Sequence of chain 1.C:
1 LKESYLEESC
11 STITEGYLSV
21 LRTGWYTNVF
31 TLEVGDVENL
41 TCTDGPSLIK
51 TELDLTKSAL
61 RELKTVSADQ

Binding-site contacts:
Ligand atom C7 contacts residue ASN39 of chain 1.C at 3.1 Å.
Ligand atom C3 contacts residue ASN39 of chain 1.C at 3.8 Å.
Ligand atom C5 contacts residue ASN39 of chain 1.C at 3.8 Å.
Ligand atom O5 contacts residue THR41 of chain 1.C at 3.6 Å.
Ligand atom C1 contacts residue THR41 of chain 1.C at 4.0 Å.
Ligand atom O6 contacts residue THR41 of chain 1.C at 4.2 Å.
Ligand atom O7 contacts residue ASN39 of chain 1.C at 3.1 Å (h-bond).
Ligand atom C4 contacts residue ASN39 of chain 1.C at 4.3 Å.
Ligand atom N2 contacts residue ASN39 of chain 1.C at 2.8 Å (h-bond).
Ligand atom C8 contacts residue ASN39 of chain 1.C at 4.3 Å.
Ligand atom C2 contacts residue ASN39 of chain 1.C at 2.4 Å.
Ligand atom C1 contacts residue ASN39 of chain 1.C at 1.5 Å.
Ligand atom O5 contacts residue ASN39 of chain 1.C at 2.5 Å (h-bond).

This protein binds this small molecule.
Small molecule (SMILES): CC(=O)N[C@@H]1[C@@H](O)[C@H](O)[C@@H](CO)O[C@H]1O